Binding-site contacts:
Ligand atom C8 contacts residue ARG413 of chain 1.F at 4.2 Å.
Ligand atom O1A contacts residue SER415 of chain 1.F at 4.1 Å.
Ligand atom O6 contacts residue SER418 of chain 1.F at 2.5 Å (h-bond).
Ligand atom O6 contacts residue VAL419 of chain 1.F at 4.2 Å.
Ligand atom O1B contacts residue SER418 of chain 1.F at 2.4 Å (h-bond).
Ligand atom C2 contacts residue VAL419 of chain 1.F at 3.7 Å (hydrophobic).
Ligand atom C2 contacts residue SER421 of chain 1.F at 4.3 Å.
Ligand atom C6 contacts residue VAL419 of chain 1.F at 4.0 Å (hydrophobic).
Ligand atom C3 contacts residue SER418 of chain 1.F at 2.6 Å.
Ligand atom O4 contacts residue SER418 of chain 1.F at 4.2 Å.
Ligand atom O1B contacts residue SER412 of chain 1.F at 4.4 Å.
Ligand atom O1B contacts residue SER415 of chain 1.F at 3.5 Å (h-bond).
Ligand atom C1 contacts residue ARG413 of chain 1.F at 4.1 Å.
Ligand atom O8 contacts residue SER418 of chain 1.F at 4.0 Å.
Ligand atom C3 contacts residue VAL419 of chain 1.F at 3.5 Å (hydrophobic).
Ligand atom C3 contacts residue GLY420 of chain 1.F at 4.1 Å.
Ligand atom O1B contacts residue ARG413 of chain 1.F at 2.9 Å (salt-bridge).
Ligand atom O8 contacts residue VAL419 of chain 1.F at 3.3 Å.
Ligand atom N7 contacts residue ARG413 of chain 1.F at 4.5 Å.
Ligand atom C2 contacts residue SER418 of chain 1.F at 1.4 Å.
Ligand atom C1 contacts residue SER421 of chain 1.F at 4.3 Å.
Ligand atom C5 contacts residue SER418 of chain 1.F at 4.3 Å.
Ligand atom O1A contacts residue SER418 of chain 1.F at 2.4 Å (h-bond).
Ligand atom C1 contacts residue SER415 of chain 1.F at 4.1 Å.
Ligand atom C1 contacts residue SER418 of chain 1.F at 1.7 Å.
Ligand atom C1 contacts residue GLY416 of chain 1.F at 4.4 Å.
Ligand atom C7 contacts residue ARG413 of chain 1.F at 4.0 Å.
Ligand atom C4 contacts residue SER418 of chain 1.F at 3.8 Å.
Ligand atom O1A contacts residue GLY416 of chain 1.F at 3.6 Å.
Ligand atom C3 contacts residue SER421 of chain 1.F at 4.0 Å.
Ligand atom C6 contacts residue SER418 of chain 1.F at 3.7 Å.
Ligand atom O1A contacts residue SER421 of chain 1.F at 3.7 Å.
Ligand atom C9 contacts residue ARG413 of chain 1.F at 3.3 Å.

This protein binds this small molecule.
Small molecule (SMILES): C[C@H](O)[C@H](N)[C@@H]1O[C@](O)(C(=O)O)C[C@H](O)[C@@H]1N

Sequence of chain 1.F:
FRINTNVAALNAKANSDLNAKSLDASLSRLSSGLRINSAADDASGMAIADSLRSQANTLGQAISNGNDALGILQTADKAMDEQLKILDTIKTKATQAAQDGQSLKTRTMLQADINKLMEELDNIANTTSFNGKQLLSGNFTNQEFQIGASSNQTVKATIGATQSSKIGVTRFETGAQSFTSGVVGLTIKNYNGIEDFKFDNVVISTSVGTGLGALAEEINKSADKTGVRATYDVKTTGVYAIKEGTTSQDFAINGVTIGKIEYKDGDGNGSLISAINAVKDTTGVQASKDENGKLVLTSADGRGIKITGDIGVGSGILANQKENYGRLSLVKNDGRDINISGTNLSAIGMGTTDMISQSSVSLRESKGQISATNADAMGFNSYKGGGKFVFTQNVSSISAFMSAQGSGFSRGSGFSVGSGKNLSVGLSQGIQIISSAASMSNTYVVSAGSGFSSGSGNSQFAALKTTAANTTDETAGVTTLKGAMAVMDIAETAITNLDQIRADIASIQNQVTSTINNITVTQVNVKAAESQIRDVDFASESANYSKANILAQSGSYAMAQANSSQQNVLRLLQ